A small-molecule ligand and the protein it binds are described below.
Small molecule (SMILES): N#Cc1ccc(-c2cnc3ccc(N4CCOC[C@H]4c4cccc(F)c4)nn23)cc1

Sequence of chain 1.A:
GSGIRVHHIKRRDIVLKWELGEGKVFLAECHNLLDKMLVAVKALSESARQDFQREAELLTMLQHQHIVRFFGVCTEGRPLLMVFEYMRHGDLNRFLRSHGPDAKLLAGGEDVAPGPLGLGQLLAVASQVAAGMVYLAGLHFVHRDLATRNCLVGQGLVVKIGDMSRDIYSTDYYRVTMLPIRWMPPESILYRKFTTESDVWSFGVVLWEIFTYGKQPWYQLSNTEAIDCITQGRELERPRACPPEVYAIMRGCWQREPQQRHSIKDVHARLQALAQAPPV

Binding-site contacts:
Ligand atom C16 contacts residue LEU164 of chain 1.A at 3.5 Å (hydrophobic).
Ligand atom N4 contacts residue TYR98 of chain 1.A at 3.7 Å.
Ligand atom C23 contacts residue PHE96 of chain 1.A at 3.7 Å (hydrophobic).
Ligand atom C15 contacts residue GLU97 of chain 1.A at 3.1 Å.
Ligand atom C15 contacts residue LEU164 of chain 1.A at 3.7 Å (hydrophobic).
Ligand atom C13 contacts residue MET99 of chain 1.A at 3.4 Å (hydrophobic).
Ligand atom F contacts residue ARG161 of chain 1.A at 3.1 Å.
Ligand atom C17 contacts residue LEU164 of chain 1.A at 3.7 Å (hydrophobic).
Ligand atom C15 contacts residue ALA49 of chain 1.A at 3.2 Å (hydrophobic).
Ligand atom F contacts residue LEU164 of chain 1.A at 3.1 Å.
Ligand atom C13 contacts residue TYR98 of chain 1.A at 3.9 Å (hydrophobic).
Ligand atom C22 contacts residue VAL31 of chain 1.A at 3.8 Å (hydrophobic).
Ligand atom N4 contacts residue MET99 of chain 1.A at 2.9 Å (h-bond).
Ligand atom C6 contacts residue LEU164 of chain 1.A at 3.8 Å (hydrophobic).
Ligand atom C2 contacts residue ARG161 of chain 1.A at 3.8 Å.
Ligand atom N5 contacts residue LYS51 of chain 1.A at 4.0 Å.
Ligand atom N4 contacts residue GLU97 of chain 1.A at 3.7 Å.
Ligand atom C1 contacts residue ARG161 of chain 1.A at 3.7 Å.
Ligand atom C21 contacts residue VAL31 of chain 1.A at 3.9 Å (hydrophobic).
Ligand atom N5 contacts residue PHE96 of chain 1.A at 3.6 Å.
Ligand atom C18 contacts residue LEU164 of chain 1.A at 3.5 Å (hydrophobic).
Ligand atom O contacts residue GLY24 of chain 1.A at 3.0 Å.
Ligand atom C7 contacts residue VAL31 of chain 1.A at 4.0 Å (hydrophobic).
Ligand atom C20 contacts residue PHE96 of chain 1.A at 4.0 Å (hydrophobic).
Ligand atom N2 contacts residue LEU164 of chain 1.A at 4.0 Å.
Ligand atom N5 contacts residue ASP175 of chain 1.A at 3.9 Å.
Ligand atom N3 contacts residue LEU164 of chain 1.A at 4.0 Å.
Ligand atom C1 contacts residue LEU164 of chain 1.A at 3.8 Å (hydrophobic).
Ligand atom C8 contacts residue GLY24 of chain 1.A at 3.4 Å.
Ligand atom C12 contacts residue MET99 of chain 1.A at 3.9 Å (hydrophobic).
Ligand atom C14 contacts residue GLY102 of chain 1.A at 3.8 Å.
Ligand atom F contacts residue ASP103 of chain 1.A at 3.5 Å.
Ligand atom C19 contacts residue PHE96 of chain 1.A at 3.6 Å (hydrophobic).
Ligand atom N4 contacts residue ALA49 of chain 1.A at 3.6 Å.
Ligand atom C15 contacts residue MET99 of chain 1.A at 3.8 Å (hydrophobic).
Ligand atom C9 contacts residue LEU23 of chain 1.A at 4.0 Å (hydrophobic).
Ligand atom C16 contacts residue ALA49 of chain 1.A at 3.6 Å (hydrophobic).
Ligand atom C18 contacts residue PHE96 of chain 1.A at 3.9 Å (hydrophobic).
Ligand atom O contacts residue LEU23 of chain 1.A at 3.3 Å (h-bond).
Ligand atom F contacts residue CYS163 of chain 1.A at 3.7 Å.